Binding-site contacts:
Ligand atom O15 contacts residue GLU285 of chain 1.B at 3.0 Å (salt-bridge).
Ligand atom C1 contacts residue MN1 of chain 1.F at 3.1 Å.
Ligand atom O8 contacts residue GLU413 of chain 1.B at 3.0 Å (salt-bridge).
Ligand atom C6 contacts residue 0361 of chain 1.G at 0.5 Å.
Ligand atom O18 contacts residue 0361 of chain 1.G at 0.5 Å (h-bond).
Ligand atom O8 contacts residue 0361 of chain 1.G at 0.3 Å (h-bond).
Ligand atom O10 contacts residue 0361 of chain 1.G at 0.8 Å (h-bond).
Ligand atom O9 contacts residue LYS308 of chain 1.B at 3.1 Å (salt-bridge).
Ligand atom O13 contacts residue LYS308 of chain 1.B at 2.9 Å (salt-bridge).
Ligand atom C4 contacts residue 0361 of chain 1.G at 0.2 Å.
Ligand atom O9 contacts residue 0361 of chain 1.G at 0.3 Å (h-bond).
Ligand atom C1 contacts residue 0361 of chain 1.G at 0.1 Å.
Ligand atom O14 contacts residue 0361 of chain 1.G at 0.4 Å (h-bond).
Ligand atom O19 contacts residue 0361 of chain 1.G at 0.5 Å (h-bond).
Ligand atom O8 contacts residue HIS371 of chain 1.B at 2.7 Å (h-bond).
Ligand atom C1 contacts residue HIS371 of chain 1.B at 2.9 Å.
Ligand atom O10 contacts residue HIS371 of chain 1.B at 3.2 Å.
Ligand atom O19 contacts residue ARG137 of chain 1.B at 2.9 Å (salt-bridge).
Ligand atom O13 contacts residue ARG339 of chain 1.B at 2.5 Å (salt-bridge).
Ligand atom O9 contacts residue HIS371 of chain 1.B at 3.1 Å.
Ligand atom O18 contacts residue SER138 of chain 1.B at 2.7 Å (h-bond).
Ligand atom C5 contacts residue 0361 of chain 1.G at 0.7 Å.
Ligand atom O8 contacts residue MN1 of chain 1.F at 2.0 Å.
Ligand atom O13 contacts residue 0361 of chain 1.G at 0.5 Å (h-bond).
Ligand atom C2 contacts residue 0361 of chain 1.G at 0.2 Å.
Ligand atom C3 contacts residue 0361 of chain 1.G at 1.4 Å.
Ligand atom O18 contacts residue ARG137 of chain 1.B at 2.8 Å (salt-bridge).
Ligand atom O17 contacts residue SER138 of chain 1.B at 2.3 Å (h-bond).
Ligand atom O15 contacts residue 0361 of chain 1.G at 0.5 Å (h-bond).
Ligand atom C7 contacts residue 0361 of chain 1.G at 1.1 Å.
Ligand atom O14 contacts residue ARG286 of chain 1.B at 3.0 Å (salt-bridge).
Ligand atom P12 contacts residue 0361 of chain 1.G at 0.5 Å.
Ligand atom O11 contacts residue 0361 of chain 1.G at 0.9 Å.
Ligand atom O17 contacts residue 0361 of chain 1.G at 0.7 Å (h-bond).
Ligand atom O14 contacts residue ARG339 of chain 1.B at 2.7 Å (salt-bridge).
Ligand atom O8 contacts residue LYS135 of chain 1.B at 3.1 Å (salt-bridge).
Ligand atom O9 contacts residue ARG128 of chain 1.B at 3.0 Å (salt-bridge).
Ligand atom O10 contacts residue LYS308 of chain 1.B at 2.9 Å (salt-bridge).
Ligand atom P16 contacts residue 0361 of chain 1.G at 0.6 Å.
Ligand atom O19 contacts residue LYS382 of chain 1.B at 2.9 Å (salt-bridge).

This protein binds this small molecule.
Small molecule (SMILES): O=C(O)[C@H](CCCCCOP(=O)(O)O)OP(=O)(O)O

Sequence of chain 1.B:
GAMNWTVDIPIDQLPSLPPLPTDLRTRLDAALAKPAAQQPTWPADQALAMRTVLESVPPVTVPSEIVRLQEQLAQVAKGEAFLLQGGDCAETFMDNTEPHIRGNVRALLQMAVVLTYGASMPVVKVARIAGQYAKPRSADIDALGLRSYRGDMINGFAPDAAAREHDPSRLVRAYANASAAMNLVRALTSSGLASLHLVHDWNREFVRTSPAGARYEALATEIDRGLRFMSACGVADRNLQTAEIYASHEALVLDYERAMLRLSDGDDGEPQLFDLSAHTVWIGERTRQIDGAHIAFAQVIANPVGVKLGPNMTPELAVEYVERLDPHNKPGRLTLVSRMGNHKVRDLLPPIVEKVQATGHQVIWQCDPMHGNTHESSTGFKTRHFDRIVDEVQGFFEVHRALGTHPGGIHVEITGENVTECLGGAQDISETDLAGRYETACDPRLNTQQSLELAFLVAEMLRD